Sequence of chain 1.B:
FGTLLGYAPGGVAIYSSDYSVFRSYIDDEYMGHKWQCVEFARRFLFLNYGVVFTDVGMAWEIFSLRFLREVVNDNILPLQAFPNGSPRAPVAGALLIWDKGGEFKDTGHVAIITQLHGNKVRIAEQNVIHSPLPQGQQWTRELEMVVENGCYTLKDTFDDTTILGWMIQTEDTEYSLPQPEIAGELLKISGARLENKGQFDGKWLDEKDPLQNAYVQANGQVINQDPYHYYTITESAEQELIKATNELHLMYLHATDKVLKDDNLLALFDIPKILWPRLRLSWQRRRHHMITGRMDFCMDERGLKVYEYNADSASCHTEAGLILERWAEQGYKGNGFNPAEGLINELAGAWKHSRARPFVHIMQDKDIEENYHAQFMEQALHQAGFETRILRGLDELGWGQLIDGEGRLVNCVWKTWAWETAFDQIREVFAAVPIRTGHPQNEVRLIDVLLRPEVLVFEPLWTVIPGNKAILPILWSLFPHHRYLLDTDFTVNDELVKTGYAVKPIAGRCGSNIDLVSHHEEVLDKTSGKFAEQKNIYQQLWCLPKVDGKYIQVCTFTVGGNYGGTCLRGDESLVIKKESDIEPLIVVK

Binding-site contacts:
Ligand atom O66 contacts residue GLU330 of chain 1.B at 3.1 Å (salt-bridge).
Ligand atom O62 contacts residue CYS539 of chain 1.B at 2.6 Å (h-bond).
Ligand atom O2 contacts residue TRP442 of chain 1.B at 3.1 Å.
Ligand atom C37 contacts residue GLU391 of chain 1.B at 3.3 Å.
Ligand atom O56 contacts residue ALA336 of chain 1.B at 3.2 Å.
Ligand atom N8 contacts residue GLU392 of chain 1.B at 3.3 Å (salt-bridge).
Ligand atom C43 contacts residue LYS607 of chain 1.B at 2.7 Å.
Ligand atom C37 contacts residue SER337 of chain 1.B at 3.1 Å.
Ligand atom O66 contacts residue ADP1 of chain 1.J at 2.6 Å (h-bond).
Ligand atom C47 contacts residue SER609 of chain 1.B at 3.5 Å.
Ligand atom O66 contacts residue ARG316 of chain 1.B at 3.2 Å (salt-bridge).
Ligand atom N30 contacts residue SER335 of chain 1.B at 3.1 Å (h-bond).
Ligand atom O64 contacts residue ADP1 of chain 1.J at 2.9 Å (h-bond).
Ligand atom O16 contacts residue THR441 of chain 1.B at 3.3 Å (h-bond).
Ligand atom N44 contacts residue GLU391 of chain 1.B at 2.8 Å (salt-bridge).
Ligand atom C22 contacts residue SER335 of chain 1.B at 3.0 Å.
Ligand atom N8 contacts residue ASP387 of chain 1.B at 2.9 Å.
Ligand atom N54 contacts residue ASP610 of chain 1.B at 3.1 Å (salt-bridge).
Ligand atom N44 contacts residue LYS607 of chain 1.B at 3.4 Å (salt-bridge).
Ligand atom P60 contacts residue ADP1 of chain 1.J at 3.2 Å.
Ligand atom O64 contacts residue MG1 of chain 1.H at 3.4 Å.
Ligand atom C10 contacts residue ALA443 of chain 1.B at 3.5 Å (hydrophobic).
Ligand atom O64 contacts residue MG1 of chain 1.G at 2.1 Å.
Ligand atom O56 contacts residue ARG316 of chain 1.B at 2.9 Å (salt-bridge).
Ligand atom O64 contacts residue ASN332 of chain 1.B at 2.8 Å (h-bond).
Ligand atom P60 contacts residue MG1 of chain 1.H at 3.2 Å.
Ligand atom O16 contacts residue SER335 of chain 1.B at 3.3 Å (h-bond).
Ligand atom C45 contacts residue GLU391 of chain 1.B at 3.2 Å.
Ligand atom O64 contacts residue GLU330 of chain 1.B at 2.7 Å (salt-bridge).
Ligand atom O2 contacts residue THR446 of chain 1.B at 3.4 Å (h-bond).
Ligand atom O66 contacts residue ASP318 of chain 1.B at 3.4 Å (salt-bridge).
Ligand atom O66 contacts residue MG1 of chain 1.H at 2.0 Å.
Ligand atom P60 contacts residue GLU330 of chain 1.B at 3.5 Å.
Ligand atom O58 contacts residue ARG316 of chain 1.B at 2.6 Å (salt-bridge).
Ligand atom O56 contacts residue ASN332 of chain 1.B at 3.4 Å.
Ligand atom O4 contacts residue ALA443 of chain 1.B at 2.9 Å (h-bond).
Ligand atom C1 contacts residue THR446 of chain 1.B at 3.4 Å.
Ligand atom P60 contacts residue MG1 of chain 1.G at 3.4 Å.
Ligand atom O26 contacts residue ARG538 of chain 1.B at 3.2 Å.
Ligand atom O4 contacts residue THR446 of chain 1.B at 2.8 Å (h-bond).

A small-molecule ligand and the protein it binds are described below.
Small molecule (SMILES): C[C@@H](NC(=O)CC[C@@H](N)C(=O)O)C(=O)NC[P](=O)(CCCCNCCCCN)OP(=O)(O)O